Binding-site contacts:
Ligand atom C1 contacts residue ASN415 of chain 1.C at 1.4 Å.
Ligand atom C3 contacts residue ARG355 of chain 1.C at 3.5 Å.
Ligand atom O5 contacts residue ASN240 of chain 1.C at 2.4 Å (h-bond).
Ligand atom C2 contacts residue ASN415 of chain 1.C at 2.4 Å.
Ligand atom O5 contacts residue ARG355 of chain 1.C at 4.2 Å.
Ligand atom C4 contacts residue ARG355 of chain 1.C at 3.6 Å.
Ligand atom O4 contacts residue LYS413 of chain 1.C at 3.7 Å.
Ligand atom C7 contacts residue ASN415 of chain 1.C at 3.9 Å.
Ligand atom O7 contacts residue PRO190 of chain 1.C at 3.6 Å.
Ligand atom C8 contacts residue VAL232 of chain 1.C at 3.8 Å (hydrophobic).
Ligand atom C4 contacts residue LYS413 of chain 1.C at 3.8 Å.
Ligand atom O4 contacts residue ARG355 of chain 1.C at 3.5 Å (salt-bridge).
Ligand atom O7 contacts residue LYS413 of chain 1.C at 3.6 Å.
Ligand atom O5 contacts residue SER269 of chain 1.C at 3.6 Å.
Ligand atom C1 contacts residue ARG355 of chain 1.C at 4.1 Å.
Ligand atom C1 contacts residue ASN240 of chain 1.C at 1.4 Å.
Ligand atom C8 contacts residue ASN353 of chain 1.C at 3.5 Å.
Ligand atom O5 contacts residue ASN415 of chain 1.C at 2.4 Å (h-bond).
Ligand atom C2 contacts residue SER414 of chain 1.C at 3.5 Å.
Ligand atom C6 contacts residue SER269 of chain 1.C at 4.2 Å.
Ligand atom C1 contacts residue SER414 of chain 1.C at 3.5 Å.
Ligand atom C3 contacts residue LYS413 of chain 1.C at 3.7 Å.
Ligand atom C3 contacts residue SER414 of chain 1.C at 3.6 Å.
Ligand atom C2 contacts residue ASN240 of chain 1.C at 2.5 Å.
Ligand atom N2 contacts residue ASN415 of chain 1.C at 2.9 Å (h-bond).
Ligand atom C5 contacts residue ASP189 of chain 1.C at 3.6 Å.
Ligand atom C3 contacts residue ASN240 of chain 1.C at 3.8 Å.
Ligand atom C8 contacts residue LYS413 of chain 1.C at 4.2 Å.
Ligand atom C8 contacts residue LEU239 of chain 1.C at 4.0 Å (hydrophobic).
Ligand atom C7 contacts residue SER414 of chain 1.C at 4.1 Å.
Ligand atom C3 contacts residue ASN415 of chain 1.C at 3.8 Å.
Ligand atom N2 contacts residue ASN240 of chain 1.C at 2.9 Å (h-bond).
Ligand atom C5 contacts residue LYS413 of chain 1.C at 3.5 Å.
Ligand atom N2 contacts residue SER414 of chain 1.C at 3.1 Å (h-bond).
Ligand atom C7 contacts residue ASN240 of chain 1.C at 4.0 Å.
Ligand atom C5 contacts residue ASN240 of chain 1.C at 3.7 Å.
Ligand atom C5 contacts residue ASN415 of chain 1.C at 3.7 Å.
Ligand atom C6 contacts residue ASP189 of chain 1.C at 3.7 Å.
Ligand atom O6 contacts residue ASP189 of chain 1.C at 3.4 Å (salt-bridge).
Ligand atom C5 contacts residue ARG355 of chain 1.C at 3.3 Å.

This protein binds this small molecule.
Small molecule (SMILES): CC(=O)N[C@H]1[C@H](O[C@H]2[C@H](O)[C@@H](NC(C)=O)CO[C@@H]2COCC(=O)N[C@H]2CO[C@H](CO)[C@@H](O[C@@H]3O[C@H](CO)[C@@H](O)[C@H](O)[C@H]3NC(C)=O)[C@@H]2O)O[C@H](CO)[C@@H](O[C@@H]2O[C@H](CO)[C@@H](O)[C@H](O[C@H]3O[C@H](CO)[C@@H](O)[C@H](O)[C@@H]3O)[C@@H]2O)[C@@H]1O

Sequence of chain 1.C:
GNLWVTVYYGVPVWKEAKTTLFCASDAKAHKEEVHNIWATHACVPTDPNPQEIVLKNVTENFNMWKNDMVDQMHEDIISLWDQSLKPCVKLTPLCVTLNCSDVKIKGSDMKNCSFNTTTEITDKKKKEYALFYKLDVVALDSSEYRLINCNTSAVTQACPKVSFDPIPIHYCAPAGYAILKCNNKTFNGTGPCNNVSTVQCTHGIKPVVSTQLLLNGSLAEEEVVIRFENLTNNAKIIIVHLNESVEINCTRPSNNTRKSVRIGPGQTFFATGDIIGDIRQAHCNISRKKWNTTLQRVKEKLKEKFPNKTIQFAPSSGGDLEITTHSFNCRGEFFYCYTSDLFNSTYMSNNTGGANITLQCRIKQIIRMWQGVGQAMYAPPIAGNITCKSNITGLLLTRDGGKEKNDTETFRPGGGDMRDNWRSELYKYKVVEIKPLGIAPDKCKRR